Sequence of chain 1.A:
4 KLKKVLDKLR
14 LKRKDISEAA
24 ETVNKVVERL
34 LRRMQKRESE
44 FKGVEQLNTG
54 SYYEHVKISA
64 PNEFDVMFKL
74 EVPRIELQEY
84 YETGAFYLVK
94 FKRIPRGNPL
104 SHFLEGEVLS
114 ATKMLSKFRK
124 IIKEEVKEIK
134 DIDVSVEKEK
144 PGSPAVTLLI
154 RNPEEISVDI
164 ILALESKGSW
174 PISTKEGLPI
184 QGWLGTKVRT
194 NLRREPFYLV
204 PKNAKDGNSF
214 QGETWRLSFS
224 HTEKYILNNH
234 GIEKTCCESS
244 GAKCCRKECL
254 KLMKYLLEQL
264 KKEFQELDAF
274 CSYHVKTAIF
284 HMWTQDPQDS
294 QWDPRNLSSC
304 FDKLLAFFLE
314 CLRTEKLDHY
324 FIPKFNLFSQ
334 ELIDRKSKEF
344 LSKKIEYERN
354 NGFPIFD

Binding-site contacts:
Ligand atom NAZ contacts residue TYR276 of chain 1.A at 4.2 Å.
Ligand atom CAV contacts residue CYS274 of chain 1.A at 3.5 Å (hydrophobic).
Ligand atom CAW contacts residue ARG219 of chain 1.A at 3.3 Å.
Ligand atom NAZ contacts residue ARG219 of chain 1.A at 3.9 Å.
Ligand atom CAA contacts residue ALA272 of chain 1.A at 4.1 Å (hydrophobic).
Ligand atom CAW contacts residue TYR276 of chain 1.A at 4.2 Å (hydrophobic).
Ligand atom CAJ contacts residue LEU220 of chain 1.A at 3.8 Å (hydrophobic).
Ligand atom OAC contacts residue ARG219 of chain 1.A at 4.3 Å.
Ligand atom NAM contacts residue LEU330 of chain 1.A at 4.3 Å.
Ligand atom SAO contacts residue ARG219 of chain 1.A at 3.8 Å.
Ligand atom NAL contacts residue TYR276 of chain 1.A at 4.0 Å.
Ligand atom OAN contacts residue CYS274 of chain 1.A at 4.0 Å.
Ligand atom CAQ contacts residue CYS274 of chain 1.A at 3.9 Å (hydrophobic).
Ligand atom OAC contacts residue TYR276 of chain 1.A at 4.1 Å.
Ligand atom SAO contacts residue LEU330 of chain 1.A at 3.5 Å.
Ligand atom CAJ contacts residue ARG219 of chain 1.A at 3.2 Å.
Ligand atom CAG contacts residue HIS322 of chain 1.A at 3.4 Å.
Ligand atom CAF contacts residue LEU220 of chain 1.A at 2.9 Å (hydrophobic).
Ligand atom CAE contacts residue ALA272 of chain 1.A at 4.0 Å (hydrophobic).
Ligand atom CAU contacts residue TYR276 of chain 1.A at 4.0 Å (hydrophobic).
Ligand atom CAK contacts residue ARG219 of chain 1.A at 3.5 Å.
Ligand atom CAE contacts residue ASP271 of chain 1.A at 4.2 Å.
Ligand atom CAF contacts residue ARG219 of chain 1.A at 3.5 Å.
Ligand atom CAS contacts residue ARG219 of chain 1.A at 4.3 Å.
Ligand atom CAG contacts residue ARG219 of chain 1.A at 3.5 Å.
Ligand atom CAI contacts residue CYS274 of chain 1.A at 3.7 Å (hydrophobic).
Ligand atom CAX contacts residue HIS322 of chain 1.A at 4.3 Å.
Ligand atom CAA contacts residue CYS274 of chain 1.A at 4.0 Å (hydrophobic).
Ligand atom CAX contacts residue ARG219 of chain 1.A at 3.6 Å.
Ligand atom CAK contacts residue HIS322 of chain 1.A at 3.7 Å.
Ligand atom CAY contacts residue CYS274 of chain 1.A at 3.1 Å (hydrophobic).
Ligand atom CAU contacts residue ARG219 of chain 1.A at 3.4 Å.
Ligand atom CAT contacts residue CYS274 of chain 1.A at 3.8 Å (hydrophobic).
Ligand atom CAI contacts residue ALA272 of chain 1.A at 3.8 Å (hydrophobic).
Ligand atom CAG contacts residue ALA88 of chain 1.A at 4.2 Å (hydrophobic).
Ligand atom CAS contacts residue TYR276 of chain 1.A at 4.2 Å (hydrophobic).
Ligand atom CAG contacts residue LEU220 of chain 1.A at 3.5 Å (hydrophobic).
Ligand atom NAL contacts residue ARG219 of chain 1.A at 3.3 Å (salt-bridge).
Ligand atom CAF contacts residue HIS322 of chain 1.A at 3.7 Å.
Ligand atom CAA contacts residue HIS277 of chain 1.A at 3.6 Å.

A protein and the small-molecule ligand that binds it are described below.
Small molecule (SMILES): Cc1nn(C2=[SH]c3ccccc3N2)c(O)c1[C@@H]1OC(=O)c2ccccc21